This protein binds this small molecule.
Small molecule (SMILES): CC(=O)N[C@H]1[C@H](O[C@H]2[C@H](O)[C@@H](NC(C)=O)CO[C@@H]2CO[C@@H]2O[C@@H](C)[C@@H](O)[C@@H](O)[C@@H]2O)O[C@H](CO)[C@@H](O[C@@H]2O[C@H](CO[C@H]3O[C@H](CO)[C@@H](O)[C@H](O)[C@@H]3O[C@@H]3O[C@H](CO)[C@@H](O)[C@H](O)[C@H]3NC(C)=O)[C@@H](O)[C@H](O[C@H]3O[C@H](CO)[C@@H](O)[C@H](O)[C@@H]3O[C@@H]3O[C@H](CO)[C@@H](O)[C@H](O)[C@H]3NC(C)=O)[C@@H]2O)[C@@H]1O

Binding-site contacts:
Ligand atom O3 contacts residue PHE5 of chain 1.A at 3.4 Å.
Ligand atom C3 contacts residue ASN61 of chain 1.A at 3.5 Å.
Ligand atom O4 contacts residue NAG2 of chain 1.D at 3.0 Å (h-bond).
Ligand atom C3 contacts residue BMA3 of chain 1.D at 3.5 Å.
Ligand atom C1 contacts residue ASN61 of chain 1.A at 1.4 Å.
Ligand atom O7 contacts residue ARG65 of chain 1.A at 2.2 Å (salt-bridge).
Ligand atom O2 contacts residue GLN59 of chain 1.A at 2.0 Å (h-bond).
Ligand atom C4 contacts residue ASN61 of chain 1.A at 3.5 Å.
Ligand atom C6 contacts residue MAN4 of chain 1.D at 3.2 Å.
Ligand atom C2 contacts residue ASN61 of chain 1.A at 2.6 Å.
Ligand atom C6 contacts residue FUC8 of chain 1.D at 3.2 Å.
Ligand atom C5 contacts residue ASN61 of chain 1.A at 3.0 Å.
Ligand atom C5 contacts residue VAL28 of chain 1.A at 3.4 Å (hydrophobic).
Ligand atom O4 contacts residue MAN4 of chain 1.D at 2.3 Å (h-bond).
Ligand atom C1 contacts residue GLN59 of chain 1.A at 2.8 Å.
Ligand atom C2 contacts residue MAN4 of chain 1.D at 3.3 Å.
Ligand atom C8 contacts residue ARG65 of chain 1.A at 3.2 Å.
Ligand atom O4 contacts residue LYS10 of chain 1.A at 3.0 Å (salt-bridge).
Ligand atom O2 contacts residue MAN4 of chain 1.D at 2.5 Å (h-bond).
Ligand atom O5 contacts residue ASN61 of chain 1.A at 3.2 Å (h-bond).
Ligand atom C2 contacts residue GLN59 of chain 1.A at 2.8 Å.
Ligand atom C2 contacts residue PHE5 of chain 1.A at 3.5 Å (hydrophobic).
Ligand atom O6 contacts residue LYS10 of chain 1.A at 2.8 Å (salt-bridge).
Ligand atom O3 contacts residue ARG65 of chain 1.A at 3.1 Å (salt-bridge).
Ligand atom O6 contacts residue GLN59 of chain 1.A at 3.0 Å (h-bond).
Ligand atom N2 contacts residue ASP29 of chain 1.A at 3.2 Å (salt-bridge).
Ligand atom C4 contacts residue MAN4 of chain 1.D at 3.2 Å.
Ligand atom O3 contacts residue BMA3 of chain 1.D at 3.5 Å (h-bond).
Ligand atom C5 contacts residue MAN4 of chain 1.D at 3.2 Å.
Ligand atom O5 contacts residue ASN61 of chain 1.A at 2.4 Å (h-bond).
Ligand atom C4 contacts residue PHE5 of chain 1.A at 3.1 Å (hydrophobic).
Ligand atom C1 contacts residue PHE5 of chain 1.A at 3.4 Å (hydrophobic).
Ligand atom O4 contacts residue VAL28 of chain 1.A at 3.0 Å.
Ligand atom O6 contacts residue MAN4 of chain 1.D at 3.4 Å (h-bond).
Ligand atom C7 contacts residue ARG65 of chain 1.A at 2.9 Å.
Ligand atom C1 contacts residue MAN4 of chain 1.D at 3.3 Å.
Ligand atom C6 contacts residue ASN61 of chain 1.A at 3.1 Å.
Ligand atom C1 contacts residue ASP29 of chain 1.A at 3.3 Å.
Ligand atom C6 contacts residue GLN59 of chain 1.A at 3.0 Å.
Ligand atom O5 contacts residue ASP29 of chain 1.A at 2.6 Å (salt-bridge).

Sequence of chain 1.A:
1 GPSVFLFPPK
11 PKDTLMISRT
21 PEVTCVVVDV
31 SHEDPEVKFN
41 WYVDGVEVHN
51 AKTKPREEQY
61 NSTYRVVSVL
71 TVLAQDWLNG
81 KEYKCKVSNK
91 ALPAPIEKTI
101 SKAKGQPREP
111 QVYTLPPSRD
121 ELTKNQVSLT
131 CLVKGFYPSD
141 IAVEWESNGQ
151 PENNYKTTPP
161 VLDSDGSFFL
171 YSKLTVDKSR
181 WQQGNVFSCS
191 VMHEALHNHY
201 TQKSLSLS